Sequence of chain 1.A:
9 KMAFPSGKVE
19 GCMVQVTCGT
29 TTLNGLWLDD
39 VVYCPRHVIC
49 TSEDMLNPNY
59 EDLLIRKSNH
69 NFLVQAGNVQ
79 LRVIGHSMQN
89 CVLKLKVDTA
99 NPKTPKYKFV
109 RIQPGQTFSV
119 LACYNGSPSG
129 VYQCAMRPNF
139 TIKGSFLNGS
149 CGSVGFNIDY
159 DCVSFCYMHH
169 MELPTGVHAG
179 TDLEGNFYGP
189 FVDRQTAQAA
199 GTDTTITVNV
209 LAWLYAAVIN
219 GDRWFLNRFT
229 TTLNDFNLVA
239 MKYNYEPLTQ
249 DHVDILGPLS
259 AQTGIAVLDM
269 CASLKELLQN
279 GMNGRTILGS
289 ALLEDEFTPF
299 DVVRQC

Binding-site contacts:
Ligand atom C13 contacts residue CYS149 of chain 1.A at 2.8 Å (hydrophobic).
Ligand atom C11 contacts residue YKM1 of chain 1.C at 0.2 Å.
Ligand atom C15 contacts residue YKM1 of chain 1.C at 0.1 Å.
Ligand atom C04 contacts residue YKM1 of chain 1.C at 0.1 Å.
Ligand atom C16 contacts residue YKM1 of chain 1.C at 0.1 Å.
Ligand atom O20 contacts residue HIS167 of chain 1.A at 2.8 Å (h-bond).
Ligand atom C13 contacts residue YKM1 of chain 1.C at 0.1 Å.
Ligand atom C18 contacts residue YKM1 of chain 1.C at 0.0 Å.
Ligand atom C02 contacts residue YKM1 of chain 1.C at 0.0 Å.
Ligand atom N12 contacts residue YKM1 of chain 1.C at 0.2 Å (h-bond).
Ligand atom N17 contacts residue YKM1 of chain 1.C at 0.1 Å (h-bond).
Ligand atom N05 contacts residue YKM1 of chain 1.C at 0.2 Å (h-bond).
Ligand atom C32 contacts residue YKM1 of chain 1.C at 0.0 Å.
Ligand atom C21 contacts residue CYS149 of chain 1.A at 1.8 Å (hydrophobic).
Ligand atom O22 contacts residue YKM1 of chain 1.C at 1.2 Å.
Ligand atom C08 contacts residue YKM1 of chain 1.C at 0.1 Å.
Ligand atom C25 contacts residue YKM1 of chain 1.C at 0.0 Å.
Ligand atom O03 contacts residue GLN193 of chain 1.A at 3.0 Å (h-bond).
Ligand atom O20 contacts residue YKM1 of chain 1.C at 0.1 Å (h-bond).
Ligand atom C21 contacts residue YKM1 of chain 1.C at 0.2 Å.
Ligand atom O22 contacts residue CYS149 of chain 1.A at 2.7 Å (h-bond).
Ligand atom N17 contacts residue GLU170 of chain 1.A at 3.1 Å (salt-bridge).
Ligand atom C07 contacts residue YKM1 of chain 1.C at 0.1 Å.
Ligand atom O24 contacts residue YKM1 of chain 1.C at 0.2 Å (h-bond).
Ligand atom C19 contacts residue YKM1 of chain 1.C at 0.1 Å.
Ligand atom N05 contacts residue GLN193 of chain 1.A at 2.9 Å (h-bond).
Ligand atom C06 contacts residue YKM1 of chain 1.C at 0.2 Å.
Ligand atom C01 contacts residue YKM1 of chain 1.C at 0.0 Å.
Ligand atom C09 contacts residue YKM1 of chain 1.C at 0.1 Å.
Ligand atom C31 contacts residue YKM1 of chain 1.C at 0.0 Å.
Ligand atom C27 contacts residue YKM1 of chain 1.C at 0.0 Å.
Ligand atom C14 contacts residue YKM1 of chain 1.C at 0.1 Å.
Ligand atom C28 contacts residue YKM1 of chain 1.C at 0.0 Å.
Ligand atom O23 contacts residue YKM1 of chain 1.C at 0.7 Å (h-bond).
Ligand atom N12 contacts residue HIS168 of chain 1.A at 3.0 Å (h-bond).
Ligand atom O03 contacts residue YKM1 of chain 1.C at 0.1 Å (h-bond).
Ligand atom C10 contacts residue YKM1 of chain 1.C at 0.0 Å.
Ligand atom F30 contacts residue YKM1 of chain 1.C at 0.0 Å.
Ligand atom F29 contacts residue YKM1 of chain 1.C at 0.0 Å.
Ligand atom C26 contacts residue YKM1 of chain 1.C at 0.0 Å.

This small molecule binds to this protein.
Small molecule (SMILES): CC(C)C[C@H](NC(=O)O[C@@H](C)C1CCC(F)(F)CC1)C(=O)N[C@@H](C[C@@H]1CCNC1=O)C(O)S(=O)(=O)O